Sequence of chain 1.A:
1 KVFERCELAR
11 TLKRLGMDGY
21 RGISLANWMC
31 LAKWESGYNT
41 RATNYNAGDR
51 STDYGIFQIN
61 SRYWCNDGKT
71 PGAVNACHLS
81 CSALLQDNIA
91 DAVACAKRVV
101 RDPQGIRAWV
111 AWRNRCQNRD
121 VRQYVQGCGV

Binding-site contacts:
Ligand atom C5 contacts residue TRP34 of chain 1.A at 3.3 Å (hydrophobic).
Ligand atom C3 contacts residue TRP34 of chain 1.A at 3.5 Å (hydrophobic).
Ligand atom C8 contacts residue LYS33 of chain 1.A at 3.4 Å.
Ligand atom C1 contacts residue GLU35 of chain 1.A at 3.4 Å.
Ligand atom O4 contacts residue NAG1 of chain 1.C at 3.7 Å.
Ligand atom C4 contacts residue TRP34 of chain 1.A at 3.5 Å (hydrophobic).
Ligand atom O3 contacts residue ASN44 of chain 1.A at 4.0 Å.
Ligand atom C6 contacts residue TRP34 of chain 1.A at 3.9 Å (hydrophobic).
Ligand atom O4 contacts residue GLU35 of chain 1.A at 4.0 Å.
Ligand atom N2 contacts residue TRP34 of chain 1.A at 4.0 Å.
Ligand atom N2 contacts residue GLU35 of chain 1.A at 3.2 Å (salt-bridge).
Ligand atom C8 contacts residue THR43 of chain 1.A at 3.5 Å.
Ligand atom O6 contacts residue SER36 of chain 1.A at 2.8 Å (h-bond).
Ligand atom C2 contacts residue LYS33 of chain 1.A at 4.0 Å.
Ligand atom C7 contacts residue TRP34 of chain 1.A at 3.3 Å (hydrophobic).
Ligand atom C2 contacts residue GLU35 of chain 1.A at 3.8 Å.
Ligand atom O1 contacts residue GLY37 of chain 1.A at 3.9 Å.
Ligand atom C6 contacts residue SER36 of chain 1.A at 3.8 Å.
Ligand atom C7 contacts residue LYS33 of chain 1.A at 3.3 Å.
Ligand atom O5 contacts residue TRP34 of chain 1.A at 3.3 Å (h-bond).
Ligand atom O4 contacts residue TRP34 of chain 1.A at 3.9 Å.
Ligand atom N2 contacts residue GLN58 of chain 1.A at 3.8 Å.
Ligand atom C4 contacts residue GLU35 of chain 1.A at 3.7 Å.
Ligand atom O7 contacts residue LYS33 of chain 1.A at 2.5 Å (salt-bridge).
Ligand atom C7 contacts residue ASN44 of chain 1.A at 3.9 Å.
Ligand atom C1 contacts residue TRP34 of chain 1.A at 3.3 Å (hydrophobic).
Ligand atom O7 contacts residue TRP34 of chain 1.A at 3.5 Å.
Ligand atom O6 contacts residue ALA111 of chain 1.A at 4.0 Å.
Ligand atom C6 contacts residue ALA111 of chain 1.A at 3.8 Å (hydrophobic).
Ligand atom C7 contacts residue GLN58 of chain 1.A at 3.9 Å.
Ligand atom C8 contacts residue TRP34 of chain 1.A at 3.3 Å (hydrophobic).
Ligand atom O3 contacts residue TRP34 of chain 1.A at 2.4 Å (h-bond).
Ligand atom O3 contacts residue NAG1 of chain 1.C at 3.9 Å.
Ligand atom C5 contacts residue ALA111 of chain 1.A at 3.9 Å (hydrophobic).
Ligand atom O6 contacts residue TRP34 of chain 1.A at 3.4 Å (h-bond).
Ligand atom C8 contacts residue GLN58 of chain 1.A at 3.1 Å.
Ligand atom C8 contacts residue ASN44 of chain 1.A at 3.7 Å.
Ligand atom C6 contacts residue GLU35 of chain 1.A at 3.9 Å.
Ligand atom O5 contacts residue GLY37 of chain 1.A at 3.8 Å.
Ligand atom O5 contacts residue SER36 of chain 1.A at 3.8 Å.

This protein binds this small molecule.
Small molecule (SMILES): CC(=O)N[C@@H]1[C@@H](O)[C@H](O[C@@H]2O[C@H](CO)[C@@H](O)[C@H](O)[C@H]2NC(C)=O)[C@@H](CO)O[C@H]1O